Binding-site contacts:
Ligand atom O6 contacts residue THR181 of chain 1.A at 2.8 Å (h-bond).
Ligand atom O5 contacts residue PHE180 of chain 1.A at 4.2 Å.
Ligand atom C5 contacts residue PHE180 of chain 1.A at 3.7 Å (hydrophobic).
Ligand atom C6 contacts residue PHE180 of chain 1.A at 3.5 Å (hydrophobic).
Ligand atom C6 contacts residue LYS163 of chain 1.A at 4.0 Å.
Ligand atom C5 contacts residue LYS163 of chain 1.A at 4.4 Å.
Ligand atom C6 contacts residue PHE183 of chain 1.A at 3.8 Å (hydrophobic).
Ligand atom C6 contacts residue THR181 of chain 1.A at 3.2 Å.
Ligand atom O5 contacts residue LYS163 of chain 1.A at 3.4 Å.
Ligand atom O4 contacts residue PHE180 of chain 1.A at 3.6 Å.
Ligand atom O6 contacts residue PHE183 of chain 1.A at 3.4 Å (h-bond).
Ligand atom O4 contacts residue ASP179 of chain 1.A at 4.0 Å.
Ligand atom O6 contacts residue LYS163 of chain 1.A at 3.0 Å (salt-bridge).
Ligand atom C5 contacts residue THR181 of chain 1.A at 3.8 Å.
Ligand atom C1 contacts residue LYS163 of chain 1.A at 4.1 Å.
Ligand atom C6 contacts residue ASN182 of chain 1.A at 4.5 Å.
Ligand atom O4 contacts residue THR181 of chain 1.A at 2.7 Å (h-bond).
Ligand atom C4 contacts residue THR181 of chain 1.A at 3.2 Å.
Ligand atom O6 contacts residue ASN182 of chain 1.A at 3.1 Å (h-bond).

Sequence of chain 1.A:
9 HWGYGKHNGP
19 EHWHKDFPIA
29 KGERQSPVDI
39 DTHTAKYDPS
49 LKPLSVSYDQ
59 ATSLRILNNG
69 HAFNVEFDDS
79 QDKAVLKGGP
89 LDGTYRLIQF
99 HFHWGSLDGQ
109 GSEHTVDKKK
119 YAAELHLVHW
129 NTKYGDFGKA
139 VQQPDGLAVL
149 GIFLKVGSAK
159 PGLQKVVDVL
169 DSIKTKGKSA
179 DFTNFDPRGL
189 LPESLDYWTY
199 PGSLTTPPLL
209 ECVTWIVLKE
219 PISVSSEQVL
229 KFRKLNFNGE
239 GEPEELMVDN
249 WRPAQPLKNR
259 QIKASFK

This small molecule binds to this protein.
Small molecule (SMILES): OC[C@H]1O[C@H](O)[C@H](O)[C@@H](O)[C@@H]1O